Sequence of chain 1.A:
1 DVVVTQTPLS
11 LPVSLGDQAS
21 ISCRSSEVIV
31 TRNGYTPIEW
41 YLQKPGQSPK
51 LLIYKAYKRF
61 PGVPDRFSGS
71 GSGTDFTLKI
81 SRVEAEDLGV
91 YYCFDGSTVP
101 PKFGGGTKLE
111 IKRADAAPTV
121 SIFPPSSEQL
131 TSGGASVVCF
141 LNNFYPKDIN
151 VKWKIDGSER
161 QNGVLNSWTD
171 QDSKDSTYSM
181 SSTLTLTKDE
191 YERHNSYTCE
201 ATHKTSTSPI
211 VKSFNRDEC

A protein and the small-molecule ligand that binds it are described below.
Small molecule (SMILES): C[C@]12CC[C@H]3[C@@H](CCC4=CC(=O)CC[C@@]43C)[C@@H]1CC[C@@H]2O

Binding-site contacts:
Ligand atom C8 contacts residue PRO101 of chain 1.A at 4.0 Å (hydrophobic).
Ligand atom C7 contacts residue GLY96 of chain 1.A at 3.9 Å.
Ligand atom C2 contacts residue TYR58 of chain 1.B at 3.5 Å (hydrophobic).
Ligand atom O17 contacts residue LEU105 of chain 1.B at 3.1 Å.
Ligand atom C2 contacts residue TYR102 of chain 1.B at 3.7 Å (hydrophobic).
Ligand atom C16 contacts residue GLY104 of chain 1.B at 3.5 Å.
Ligand atom C17 contacts residue ALA98 of chain 1.B at 4.0 Å (hydrophobic).
Ligand atom C18 contacts residue LEU105 of chain 1.B at 3.9 Å (hydrophobic).
Ligand atom C16 contacts residue TYR102 of chain 1.B at 3.6 Å (hydrophobic).
Ligand atom C6 contacts residue GLY96 of chain 1.A at 3.6 Å.
Ligand atom C9 contacts residue TYR102 of chain 1.B at 3.8 Å (hydrophobic).
Ligand atom C6 contacts residue ARG32 of chain 1.A at 3.3 Å.
Ligand atom C16 contacts residue PHE94 of chain 1.A at 4.0 Å (hydrophobic).
Ligand atom C5 contacts residue VAL99 of chain 1.A at 4.0 Å (hydrophobic).
Ligand atom C3 contacts residue VAL99 of chain 1.A at 3.4 Å (hydrophobic).
Ligand atom C7 contacts residue ARG32 of chain 1.A at 3.8 Å.
Ligand atom C15 contacts residue PHE94 of chain 1.A at 3.5 Å (hydrophobic).
Ligand atom O3 contacts residue TYR58 of chain 1.B at 4.0 Å.
Ligand atom C6 contacts residue PRO101 of chain 1.A at 3.8 Å (hydrophobic).
Ligand atom C19 contacts residue VAL99 of chain 1.A at 4.0 Å (hydrophobic).
Ligand atom C12 contacts residue ALA33 of chain 1.B at 4.0 Å (hydrophobic).
Ligand atom C18 contacts residue SER50 of chain 1.B at 3.7 Å.
Ligand atom O17 contacts residue ALA98 of chain 1.B at 3.4 Å.
Ligand atom C12 contacts residue SER35 of chain 1.B at 3.9 Å.
Ligand atom C4 contacts residue VAL99 of chain 1.A at 3.5 Å (hydrophobic).
Ligand atom C18 contacts residue TRP47 of chain 1.B at 3.9 Å (hydrophobic).
Ligand atom C4 contacts residue TYR102 of chain 1.B at 3.8 Å (hydrophobic).
Ligand atom C1 contacts residue TYR102 of chain 1.B at 3.4 Å (hydrophobic).
Ligand atom C19 contacts residue TRP47 of chain 1.B at 3.9 Å (hydrophobic).
Ligand atom C16 contacts residue LEU105 of chain 1.B at 4.0 Å (hydrophobic).
Ligand atom C14 contacts residue TYR102 of chain 1.B at 3.3 Å (hydrophobic).
Ligand atom C7 contacts residue TYR102 of chain 1.B at 3.9 Å (hydrophobic).
Ligand atom C3 contacts residue TYR102 of chain 1.B at 3.6 Å (hydrophobic).
Ligand atom C17 contacts residue GLY104 of chain 1.B at 3.5 Å.
Ligand atom C11 contacts residue SER50 of chain 1.B at 3.6 Å.
Ligand atom C5 contacts residue TYR102 of chain 1.B at 3.8 Å (hydrophobic).
Ligand atom C15 contacts residue TYR102 of chain 1.B at 3.4 Å (hydrophobic).
Ligand atom O3 contacts residue VAL99 of chain 1.A at 3.6 Å.
Ligand atom O17 contacts residue GLY104 of chain 1.B at 2.9 Å (h-bond).
Ligand atom C18 contacts residue SER35 of chain 1.B at 3.2 Å.

Sequence of chain 1.B:
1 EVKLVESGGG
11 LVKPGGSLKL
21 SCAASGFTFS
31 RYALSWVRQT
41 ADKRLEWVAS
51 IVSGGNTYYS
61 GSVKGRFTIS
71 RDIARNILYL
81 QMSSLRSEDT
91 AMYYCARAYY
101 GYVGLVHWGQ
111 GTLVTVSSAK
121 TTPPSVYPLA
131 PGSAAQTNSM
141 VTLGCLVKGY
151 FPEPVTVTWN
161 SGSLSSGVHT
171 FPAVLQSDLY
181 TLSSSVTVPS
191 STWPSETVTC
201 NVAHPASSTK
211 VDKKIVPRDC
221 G